Binding-site contacts:
Ligand atom O2 contacts residue ALA63 of chain 1.A at 3.4 Å.
Ligand atom C6 contacts residue TYR155 of chain 1.A at 3.6 Å (hydrophobic).
Ligand atom C2 contacts residue LYS15 of chain 1.A at 3.7 Å.
Ligand atom O2 contacts residue TRP62 of chain 1.A at 3.7 Å.
Ligand atom C1 contacts residue LYS15 of chain 1.A at 3.8 Å.
Ligand atom O6 contacts residue PRO154 of chain 1.A at 3.2 Å.
Ligand atom O3 contacts residue ARG66 of chain 1.A at 2.8 Å (salt-bridge).
Ligand atom C5 contacts residue GLU153 of chain 1.A at 3.9 Å.
Ligand atom O5 contacts residue TYR155 of chain 1.A at 3.4 Å.
Ligand atom O3 contacts residue ALA63 of chain 1.A at 3.2 Å.
Ligand atom O6 contacts residue TYR155 of chain 1.A at 2.8 Å (h-bond).
Ligand atom O6 contacts residue GLU153 of chain 1.A at 2.9 Å (salt-bridge).
Ligand atom C3 contacts residue ARG66 of chain 1.A at 3.7 Å.
Ligand atom C4 contacts residue ARG66 of chain 1.A at 3.8 Å.
Ligand atom O3 contacts residue GLU111 of chain 1.A at 3.9 Å.
Ligand atom C2 contacts residue ASP65 of chain 1.A at 3.3 Å.
Ligand atom O4 contacts residue ARG66 of chain 1.A at 2.7 Å (salt-bridge).
Ligand atom C6 contacts residue PRO154 of chain 1.A at 3.7 Å (hydrophobic).
Ligand atom O3 contacts residue ASP65 of chain 1.A at 2.6 Å (salt-bridge).
Ligand atom C3 contacts residue ASP65 of chain 1.A at 3.5 Å.
Ligand atom C1 contacts residue ASP14 of chain 1.A at 3.4 Å.
Ligand atom O3 contacts residue TRP340 of chain 1.A at 3.6 Å.
Ligand atom O2 contacts residue LYS15 of chain 1.A at 2.6 Å (salt-bridge).
Ligand atom O1 contacts residue ASP14 of chain 1.A at 3.0 Å (salt-bridge).
Ligand atom C4 contacts residue TRP340 of chain 1.A at 3.7 Å (hydrophobic).
Ligand atom O1 contacts residue ASN12 of chain 1.A at 3.4 Å (h-bond).
Ligand atom O1 contacts residue LYS15 of chain 1.A at 3.7 Å.
Ligand atom O2 contacts residue TRP230 of chain 1.A at 3.8 Å.
Ligand atom O2 contacts residue GLU111 of chain 1.A at 2.8 Å (salt-bridge).
Ligand atom C1 contacts residue TRP230 of chain 1.A at 3.9 Å (hydrophobic).
Ligand atom C4 contacts residue TYR155 of chain 1.A at 3.7 Å (hydrophobic).
Ligand atom C2 contacts residue GLU111 of chain 1.A at 3.6 Å.
Ligand atom C6 contacts residue GLU153 of chain 1.A at 3.2 Å.
Ligand atom C3 contacts residue TRP62 of chain 1.A at 3.7 Å (hydrophobic).
Ligand atom C2 contacts residue TRP230 of chain 1.A at 3.8 Å (hydrophobic).
Ligand atom O2 contacts residue ASP65 of chain 1.A at 2.6 Å (salt-bridge).
Ligand atom O3 contacts residue TRP62 of chain 1.A at 3.5 Å (h-bond).
Ligand atom O6 contacts residue PHE156 of chain 1.A at 3.8 Å.
Ligand atom C6 contacts residue TRP340 of chain 1.A at 3.5 Å (hydrophobic).
Ligand atom O2 contacts residue MET330 of chain 1.A at 3.5 Å.

A small-molecule ligand and the protein it binds are described below.
Small molecule (SMILES): OC[C@H]1O[C@H](O[C@H]2[C@H](O)[C@@H](O)[C@@H](O)O[C@@H]2CO)[C@H](O)[C@@H](O)[C@@H]1O

Sequence of chain 1.A:
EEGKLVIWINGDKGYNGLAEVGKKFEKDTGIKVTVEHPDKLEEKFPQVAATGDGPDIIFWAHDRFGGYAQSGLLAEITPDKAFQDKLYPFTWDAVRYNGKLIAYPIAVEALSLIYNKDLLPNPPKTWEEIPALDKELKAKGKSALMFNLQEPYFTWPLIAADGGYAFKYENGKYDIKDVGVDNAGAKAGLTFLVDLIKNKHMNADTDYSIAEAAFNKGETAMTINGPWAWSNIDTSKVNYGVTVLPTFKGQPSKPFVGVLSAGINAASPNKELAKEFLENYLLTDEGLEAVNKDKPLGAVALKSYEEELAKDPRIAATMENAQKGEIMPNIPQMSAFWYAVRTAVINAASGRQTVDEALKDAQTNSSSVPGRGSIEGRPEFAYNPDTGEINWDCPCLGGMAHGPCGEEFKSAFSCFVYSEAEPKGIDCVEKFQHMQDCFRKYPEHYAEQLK